This protein binds this small molecule.
Small molecule (SMILES): CCCCCCCCCCCC[N+](C)(C)CCCS(=O)(=O)O

Sequence of chain 11.A:
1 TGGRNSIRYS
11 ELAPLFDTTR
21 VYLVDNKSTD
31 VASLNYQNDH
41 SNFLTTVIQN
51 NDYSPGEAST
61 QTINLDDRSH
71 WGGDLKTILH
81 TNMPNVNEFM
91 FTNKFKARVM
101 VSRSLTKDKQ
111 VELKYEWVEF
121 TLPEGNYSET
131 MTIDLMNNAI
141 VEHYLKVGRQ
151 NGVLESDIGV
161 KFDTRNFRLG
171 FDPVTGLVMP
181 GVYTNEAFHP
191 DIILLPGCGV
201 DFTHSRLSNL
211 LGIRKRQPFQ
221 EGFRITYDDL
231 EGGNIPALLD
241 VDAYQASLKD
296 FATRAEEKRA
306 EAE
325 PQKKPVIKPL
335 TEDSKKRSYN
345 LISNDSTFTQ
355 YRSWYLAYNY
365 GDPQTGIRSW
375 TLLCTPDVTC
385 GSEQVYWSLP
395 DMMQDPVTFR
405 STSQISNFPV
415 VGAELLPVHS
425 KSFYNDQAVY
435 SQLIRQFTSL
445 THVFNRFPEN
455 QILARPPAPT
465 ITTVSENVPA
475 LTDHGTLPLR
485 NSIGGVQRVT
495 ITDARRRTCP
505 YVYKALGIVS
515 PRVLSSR

Binding-site contacts:
Ligand atom C16 contacts residue ARG224 of chain 11.A at 4.0 Å.
Ligand atom O3S contacts residue THR226 of chain 11.A at 4.0 Å.
Ligand atom C1 contacts residue ARG98 of chain 11.A at 3.2 Å.
Ligand atom C14 contacts residue ARG224 of chain 11.A at 4.5 Å.
Ligand atom C16 contacts residue TRP117 of chain 11.A at 3.7 Å (hydrophobic).
Ligand atom N1 contacts residue ARG224 of chain 11.A at 4.2 Å.
Ligand atom S1 contacts residue ARG98 of chain 11.A at 4.4 Å.
Ligand atom C13 contacts residue ARG224 of chain 11.A at 4.1 Å.
Ligand atom C15 contacts residue TRP117 of chain 11.A at 4.2 Å (hydrophobic).
Ligand atom N1 contacts residue ARG98 of chain 11.A at 4.3 Å.
Ligand atom C3 contacts residue ARG98 of chain 11.A at 3.2 Å.
Ligand atom O1S contacts residue THR226 of chain 11.A at 4.3 Å.
Ligand atom C1 contacts residue ARG224 of chain 11.A at 3.8 Å.
Ligand atom O1S contacts residue ARG98 of chain 11.A at 3.6 Å.
Ligand atom N1 contacts residue TRP117 of chain 11.A at 4.1 Å.
Ligand atom O1S contacts residue ASP228 of chain 11.A at 3.6 Å.
Ligand atom C3 contacts residue ARG224 of chain 11.A at 3.5 Å.
Ligand atom C2 contacts residue ARG98 of chain 11.A at 3.4 Å.
Ligand atom C15 contacts residue ARG224 of chain 11.A at 3.3 Å.
Ligand atom C3 contacts residue TRP117 of chain 11.A at 3.5 Å (hydrophobic).
Ligand atom C2 contacts residue ARG224 of chain 11.A at 3.8 Å.